Binding-site contacts:
Ligand atom OE1 contacts residue ARG32 of chain 1.A at 3.5 Å.
Ligand atom O contacts residue LYS94 of chain 1.A at 3.0 Å.
Ligand atom N contacts residue ILE92 of chain 1.A at 2.7 Å (h-bond).
Ligand atom CA contacts residue ASP34 of chain 1.A at 3.5 Å.
Ligand atom CD1 contacts residue ARG131 of chain 1.A at 3.4 Å.
Ligand atom CD1 contacts residue ILE89 of chain 1.A at 3.4 Å (hydrophobic).
Ligand atom N contacts residue HIS87 of chain 1.A at 2.9 Å (h-bond).
Ligand atom OD1 contacts residue ASP34 of chain 1.A at 3.5 Å (salt-bridge).
Ligand atom CD contacts residue GLU109 of chain 1.A at 2.9 Å.
Ligand atom CA contacts residue TYR91 of chain 1.A at 3.4 Å (hydrophobic).
Ligand atom CA contacts residue SER90 of chain 1.A at 3.4 Å.
Ligand atom OD1 contacts residue PHE134 of chain 1.A at 3.4 Å.
Ligand atom CG contacts residue SER90 of chain 1.A at 3.5 Å.
Ligand atom CD1 contacts residue SER90 of chain 1.A at 3.6 Å.
Ligand atom O contacts residue ILE92 of chain 1.A at 2.7 Å (h-bond).
Ligand atom CD2 contacts residue SER90 of chain 1.A at 3.5 Å.
Ligand atom CA contacts residue ILE92 of chain 1.A at 3.2 Å (hydrophobic).
Ligand atom OG1 contacts residue VAL86 of chain 1.A at 3.5 Å.
Ligand atom CG contacts residue ASP34 of chain 1.A at 3.4 Å.
Ligand atom CB contacts residue ARG131 of chain 1.A at 3.1 Å.
Ligand atom CE2 contacts residue GLU109 of chain 1.A at 3.6 Å.
Ligand atom CD1 contacts residue HIS87 of chain 1.A at 3.2 Å.
Ligand atom C contacts residue SER90 of chain 1.A at 3.5 Å.
Ligand atom N contacts residue SER90 of chain 1.A at 2.8 Å (h-bond).
Ligand atom CE1 contacts residue GLY107 of chain 1.A at 3.4 Å.
Ligand atom CZ contacts residue GLY107 of chain 1.A at 3.5 Å.
Ligand atom CB contacts residue ILE89 of chain 1.A at 3.3 Å (hydrophobic).
Ligand atom C contacts residue ILE92 of chain 1.A at 3.4 Å (hydrophobic).
Ligand atom NZ contacts residue LYS108 of chain 1.A at 2.9 Å.
Ligand atom ND2 contacts residue VAL86 of chain 1.A at 3.0 Å (h-bond).
Ligand atom CB contacts residue ILE89 of chain 1.A at 3.5 Å (hydrophobic).
Ligand atom CG contacts residue ARG131 of chain 1.A at 3.1 Å.
Ligand atom O contacts residue ARG131 of chain 1.A at 3.2 Å (salt-bridge).
Ligand atom ND2 contacts residue ASP34 of chain 1.A at 2.6 Å (salt-bridge).
Ligand atom ND2 contacts residue ILE89 of chain 1.A at 2.9 Å (h-bond).
Ligand atom OH contacts residue GLY107 of chain 1.A at 2.9 Å (h-bond).
Ligand atom CE1 contacts residue GLU88 of chain 1.A at 3.5 Å.
Ligand atom CG contacts residue ILE89 of chain 1.A at 3.6 Å (hydrophobic).
Ligand atom N contacts residue ASP34 of chain 1.A at 3.2 Å (salt-bridge).
Ligand atom CD2 contacts residue ARG131 of chain 1.A at 3.5 Å.

The small molecule below binds the protein below.
Small molecule (SMILES): C[C@@H](O)[C@H](NC(=O)[C@@H]1CCCN1C(=O)[C@H](CC(N)=O)NC(=O)[C@H](CCC(=O)O)NC(=O)[C@H](Cc1ccc(O)cc1)NC(=O)CNC(=O)[C@@H](N)CC(N)=O)C(=O)N[C@@H](Cc1ccc(O)cc1)C(=O)N[C@@H](CCCCN)C(=O)O

Sequence of chain 1.A:
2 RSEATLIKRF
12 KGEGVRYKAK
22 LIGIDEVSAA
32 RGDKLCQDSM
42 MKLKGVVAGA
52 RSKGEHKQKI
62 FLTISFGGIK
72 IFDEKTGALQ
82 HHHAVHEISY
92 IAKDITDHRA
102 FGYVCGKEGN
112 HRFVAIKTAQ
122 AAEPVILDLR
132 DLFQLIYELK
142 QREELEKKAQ